Binding-site contacts:
Ligand atom C4 contacts residue ASN313 of chain 46.E at 4.2 Å.
Ligand atom O5 contacts residue ASN313 of chain 46.E at 2.3 Å (h-bond).
Ligand atom C5 contacts residue THR315 of chain 46.E at 4.0 Å.
Ligand atom C6 contacts residue THR315 of chain 46.E at 3.8 Å.
Ligand atom O7 contacts residue ASN313 of chain 46.E at 3.6 Å.
Ligand atom C5 contacts residue ASN313 of chain 46.E at 3.6 Å.
Ligand atom C1 contacts residue ASN313 of chain 46.E at 1.4 Å.
Ligand atom C3 contacts residue ASN313 of chain 46.E at 3.8 Å.
Ligand atom C8 contacts residue GLN322 of chain 46.E at 3.2 Å.
Ligand atom O7 contacts residue GLN322 of chain 46.E at 4.4 Å.
Ligand atom C7 contacts residue GLN322 of chain 46.E at 3.9 Å.
Ligand atom C7 contacts residue ASN313 of chain 46.E at 3.5 Å.
Ligand atom C2 contacts residue ASN313 of chain 46.E at 2.4 Å.
Ligand atom N2 contacts residue ASN313 of chain 46.E at 3.0 Å (h-bond).
Ligand atom N2 contacts residue GLN322 of chain 46.E at 4.5 Å.
Ligand atom O5 contacts residue THR315 of chain 46.E at 3.9 Å.

Sequence of chain 46.E:
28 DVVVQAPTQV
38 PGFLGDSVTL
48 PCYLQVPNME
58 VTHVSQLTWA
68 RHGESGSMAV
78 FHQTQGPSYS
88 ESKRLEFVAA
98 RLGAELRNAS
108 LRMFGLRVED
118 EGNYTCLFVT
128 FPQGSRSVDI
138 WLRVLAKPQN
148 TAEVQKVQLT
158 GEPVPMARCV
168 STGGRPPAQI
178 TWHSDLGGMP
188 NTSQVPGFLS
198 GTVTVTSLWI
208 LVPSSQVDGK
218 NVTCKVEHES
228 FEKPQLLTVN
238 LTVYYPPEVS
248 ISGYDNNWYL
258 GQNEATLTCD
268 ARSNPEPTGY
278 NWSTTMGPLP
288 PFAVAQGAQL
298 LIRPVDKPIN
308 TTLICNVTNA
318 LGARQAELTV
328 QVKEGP

The small molecule below binds the protein below.
Small molecule (SMILES): CC(=O)N[C@@H]1[C@@H](O)[C@H](O)[C@@H](CO)O[C@H]1O